A small-molecule ligand and the protein it binds are described below.
Small molecule (SMILES): CC(=O)N[C@@H]1[C@@H](O)[C@H](O)[C@@H](CO)O[C@H]1O

Sequence of chain 33.E:
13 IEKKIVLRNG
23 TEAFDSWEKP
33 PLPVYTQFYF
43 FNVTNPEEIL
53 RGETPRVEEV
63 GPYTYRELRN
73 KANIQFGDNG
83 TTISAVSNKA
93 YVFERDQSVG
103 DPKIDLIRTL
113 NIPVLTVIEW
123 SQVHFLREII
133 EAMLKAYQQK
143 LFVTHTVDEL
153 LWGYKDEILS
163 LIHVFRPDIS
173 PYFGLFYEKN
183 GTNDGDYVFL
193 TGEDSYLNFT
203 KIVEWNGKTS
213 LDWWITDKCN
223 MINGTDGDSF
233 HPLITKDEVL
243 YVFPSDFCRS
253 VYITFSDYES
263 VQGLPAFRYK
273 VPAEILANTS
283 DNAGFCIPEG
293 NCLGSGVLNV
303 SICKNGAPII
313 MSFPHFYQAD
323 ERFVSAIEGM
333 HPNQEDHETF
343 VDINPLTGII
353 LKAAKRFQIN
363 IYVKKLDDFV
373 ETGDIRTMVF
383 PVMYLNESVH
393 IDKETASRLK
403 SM

Binding-site contacts:
Ligand atom C6 contacts residue LEU199 of chain 33.E at 4.1 Å (hydrophobic).
Ligand atom C1 contacts residue LEU192 of chain 33.E at 3.9 Å (hydrophobic).
Ligand atom O7 contacts residue LYS203 of chain 33.E at 4.0 Å.
Ligand atom C6 contacts residue ASN200 of chain 33.E at 3.3 Å.
Ligand atom C2 contacts residue LEU192 of chain 33.E at 4.3 Å (hydrophobic).
Ligand atom C7 contacts residue LEU192 of chain 33.E at 3.8 Å (hydrophobic).
Ligand atom C8 contacts residue VAL205 of chain 33.E at 3.7 Å (hydrophobic).
Ligand atom O7 contacts residue ASN200 of chain 33.E at 3.3 Å (h-bond).
Ligand atom C7 contacts residue ASN200 of chain 33.E at 3.6 Å.
Ligand atom C6 contacts residue SER197 of chain 33.E at 4.3 Å.
Ligand atom O5 contacts residue ASN200 of chain 33.E at 2.5 Å (h-bond).
Ligand atom N2 contacts residue LEU192 of chain 33.E at 3.5 Å.
Ligand atom O6 contacts residue ASN200 of chain 33.E at 3.0 Å (h-bond).
Ligand atom C1 contacts residue ASN200 of chain 33.E at 1.4 Å.
Ligand atom C2 contacts residue ASN200 of chain 33.E at 2.5 Å.
Ligand atom O5 contacts residue SER197 of chain 33.E at 4.0 Å.
Ligand atom C8 contacts residue LEU192 of chain 33.E at 3.7 Å (hydrophobic).
Ligand atom C5 contacts residue SER197 of chain 33.E at 4.2 Å.
Ligand atom N2 contacts residue ASN200 of chain 33.E at 3.3 Å (h-bond).
Ligand atom C5 contacts residue ASN200 of chain 33.E at 3.3 Å.
Ligand atom C3 contacts residue ASN200 of chain 33.E at 3.7 Å.
Ligand atom C4 contacts residue ASN200 of chain 33.E at 3.8 Å.